Sequence of chain 1.P:
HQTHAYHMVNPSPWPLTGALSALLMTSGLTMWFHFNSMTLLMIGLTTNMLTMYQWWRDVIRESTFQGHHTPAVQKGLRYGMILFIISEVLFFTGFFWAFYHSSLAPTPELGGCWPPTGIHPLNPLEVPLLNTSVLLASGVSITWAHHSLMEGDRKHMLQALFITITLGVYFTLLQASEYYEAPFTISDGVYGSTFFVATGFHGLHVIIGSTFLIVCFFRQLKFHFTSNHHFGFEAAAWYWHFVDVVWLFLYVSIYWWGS

A protein and the small-molecule ligand that binds it are described below.
Small molecule (SMILES): C[C@H](CCC(=O)O)[C@H]1CC[C@H]2[C@@H]3[C@H](O)C[C@@H]4C[C@H](O)CC[C@]4(C)[C@H]3C[C@H](O)[C@]12C

Sequence of chain 1.W:
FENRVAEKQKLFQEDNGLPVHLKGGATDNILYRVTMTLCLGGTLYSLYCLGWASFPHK

Binding-site contacts:
Ligand atom C7 contacts residue GLN161 of chain 1.P at 3.9 Å.
Ligand atom C16 contacts residue LEU160 of chain 1.P at 4.5 Å (hydrophobic).
Ligand atom C18 contacts residue PHE219 of chain 1.P at 4.4 Å (hydrophobic).
Ligand atom C21 contacts residue PHE1 of chain 1.W at 4.4 Å (hydrophobic).
Ligand atom C21 contacts residue LEU223 of chain 1.P at 4.5 Å (hydrophobic).
Ligand atom O26 contacts residue ARG156 of chain 1.P at 3.4 Å (salt-bridge).
Ligand atom C6 contacts residue GLN161 of chain 1.P at 4.1 Å.
Ligand atom C15 contacts residue LYS157 of chain 1.P at 4.1 Å.
Ligand atom C23 contacts residue ARG156 of chain 1.P at 4.2 Å.
Ligand atom C24 contacts residue ARG156 of chain 1.P at 3.5 Å.
Ligand atom C19 contacts residue PHE164 of chain 1.P at 3.5 Å (hydrophobic).
Ligand atom C6 contacts residue PHE164 of chain 1.P at 3.5 Å (hydrophobic).
Ligand atom C5 contacts residue PHE164 of chain 1.P at 3.6 Å (hydrophobic).
Ligand atom C18 contacts residue LEU160 of chain 1.P at 4.2 Å (hydrophobic).
Ligand atom O25 contacts residue PHE1 of chain 1.W at 3.8 Å.
Ligand atom O7 contacts residue GLN161 of chain 1.P at 4.1 Å.
Ligand atom O25 contacts residue ARG156 of chain 1.P at 3.3 Å (salt-bridge).
Ligand atom C15 contacts residue LEU160 of chain 1.P at 4.2 Å (hydrophobic).
Ligand atom C10 contacts residue PHE164 of chain 1.P at 4.3 Å (hydrophobic).